Binding-site contacts:
Ligand atom F5 contacts residue SER160 of chain 1.B at 3.2 Å.
Ligand atom C5 contacts residue PHE231 of chain 1.B at 3.8 Å (hydrophobic).
Ligand atom C2 contacts residue GLN235 of chain 1.B at 3.4 Å.
Ligand atom C5 contacts residue GLY161 of chain 1.B at 3.4 Å.
Ligand atom C6 contacts residue GLY161 of chain 1.B at 4.0 Å.
Ligand atom C5 contacts residue SER160 of chain 1.B at 3.3 Å.
Ligand atom C2 contacts residue PHE231 of chain 1.B at 3.5 Å (hydrophobic).
Ligand atom O4 contacts residue ARG237 of chain 1.B at 3.0 Å (salt-bridge).
Ligand atom O2 contacts residue GLU266 of chain 1.B at 3.2 Å.
Ligand atom N3 contacts residue GLN235 of chain 1.B at 2.5 Å (h-bond).
Ligand atom C4 contacts residue SER160 of chain 1.B at 3.7 Å.
Ligand atom C6 contacts residue THR159 of chain 1.B at 3.8 Å.
Ligand atom O4 contacts residue PHE231 of chain 1.B at 4.0 Å.
Ligand atom N3 contacts residue ILE265 of chain 1.B at 3.5 Å (h-bond).
Ligand atom N1 contacts residue SER160 of chain 1.B at 3.8 Å.
Ligand atom F5 contacts residue ILE299 of chain 1.B at 3.3 Å.
Ligand atom C6 contacts residue SER160 of chain 1.B at 3.5 Å.
Ligand atom C2 contacts residue GLU266 of chain 1.B at 3.9 Å.
Ligand atom C4 contacts residue ARG237 of chain 1.B at 3.9 Å.
Ligand atom N3 contacts residue PHE231 of chain 1.B at 3.3 Å.
Ligand atom O4 contacts residue GLY161 of chain 1.B at 3.4 Å.
Ligand atom O4 contacts residue GLN235 of chain 1.B at 3.5 Å (h-bond).
Ligand atom C2 contacts residue ILE265 of chain 1.B at 3.5 Å (hydrophobic).
Ligand atom N3 contacts residue GLY161 of chain 1.B at 3.7 Å.
Ligand atom C6 contacts residue PHE231 of chain 1.B at 3.9 Å (hydrophobic).
Ligand atom F5 contacts residue LEU291 of chain 1.B at 3.4 Å.
Ligand atom N1 contacts residue THR159 of chain 1.B at 3.8 Å.
Ligand atom N1 contacts residue PHE231 of chain 1.B at 3.8 Å.
Ligand atom O2 contacts residue GLN235 of chain 1.B at 2.6 Å (h-bond).
Ligand atom F5 contacts residue GLY161 of chain 1.B at 3.8 Å.
Ligand atom O4 contacts residue LEU291 of chain 1.B at 3.6 Å.
Ligand atom O2 contacts residue PHE231 of chain 1.B at 3.8 Å.
Ligand atom C4 contacts residue GLN235 of chain 1.B at 3.5 Å.
Ligand atom O2 contacts residue ILE265 of chain 1.B at 3.6 Å (h-bond).
Ligand atom F5 contacts residue LEU290 of chain 1.B at 3.8 Å.
Ligand atom N1 contacts residue ILE265 of chain 1.B at 4.1 Å.
Ligand atom C4 contacts residue GLY161 of chain 1.B at 3.3 Å.
Ligand atom C4 contacts residue PHE231 of chain 1.B at 3.5 Å (hydrophobic).
Ligand atom O4 contacts residue SER160 of chain 1.B at 4.1 Å.
Ligand atom O2 contacts residue MET267 of chain 1.B at 3.3 Å.

The protein below binds the small molecule below.
Small molecule (SMILES): O=c1[nH]cc(F)c(=O)[nH]1

Sequence of chain 1.B:
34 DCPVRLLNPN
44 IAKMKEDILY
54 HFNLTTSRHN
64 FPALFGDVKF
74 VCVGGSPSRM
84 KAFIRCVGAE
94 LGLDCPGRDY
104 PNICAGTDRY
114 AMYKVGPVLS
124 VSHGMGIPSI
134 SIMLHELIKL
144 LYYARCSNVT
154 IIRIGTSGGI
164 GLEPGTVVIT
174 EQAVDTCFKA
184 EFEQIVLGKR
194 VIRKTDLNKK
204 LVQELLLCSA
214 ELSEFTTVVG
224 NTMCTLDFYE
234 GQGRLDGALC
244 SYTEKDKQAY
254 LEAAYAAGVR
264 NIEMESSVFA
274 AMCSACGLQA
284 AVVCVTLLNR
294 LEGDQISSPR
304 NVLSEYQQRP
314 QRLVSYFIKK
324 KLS